Binding-site contacts:
Ligand atom O2B contacts residue GLY134 of chain 1.D at 3.4 Å.
Ligand atom O2D contacts residue SER87 of chain 1.D at 3.1 Å (h-bond).
Ligand atom O2E contacts residue LYS59 of chain 1.D at 2.9 Å (salt-bridge).
Ligand atom O2U contacts residue SER6 of chain 1.D at 3.2 Å (h-bond).
Ligand atom O1B contacts residue HIS79 of chain 1.D at 3.4 Å.
Ligand atom O2E contacts residue ASN75 of chain 1.D at 2.6 Å (h-bond).
Ligand atom O2A contacts residue GLN135 of chain 1.D at 3.1 Å (h-bond).
Ligand atom C1E contacts residue ASN75 of chain 1.D at 3.5 Å.
Ligand atom O6 contacts residue GLY134 of chain 1.D at 3.5 Å.
Ligand atom O3A contacts residue GLN135 of chain 1.D at 3.7 Å.
Ligand atom O2B contacts residue GLN135 of chain 1.D at 3.1 Å (h-bond).
Ligand atom O4 contacts residue ASP56 of chain 1.D at 3.5 Å (salt-bridge).
Ligand atom O3D contacts residue ALA83 of chain 1.D at 3.4 Å (h-bond).
Ligand atom C3D contacts residue ALA83 of chain 1.D at 3.6 Å (hydrophobic).
Ligand atom C1 contacts residue GLN135 of chain 1.D at 3.6 Å.
Ligand atom O2E contacts residue HIS79 of chain 1.D at 3.2 Å (h-bond).
Ligand atom O4D contacts residue SER141 of chain 1.D at 3.1 Å (h-bond).
Ligand atom C4D contacts residue SER141 of chain 1.D at 3.3 Å.
Ligand atom C1E contacts residue HIS79 of chain 1.D at 3.5 Å.
Ligand atom C4U contacts residue ASN9 of chain 1.D at 3.6 Å.
Ligand atom O1B contacts residue ALA55 of chain 1.D at 3.5 Å.
Ligand atom O2D contacts residue LYS145 of chain 1.D at 2.7 Å (salt-bridge).
Ligand atom N2 contacts residue ILE187 of chain 1.D at 3.3 Å.
Ligand atom C1D contacts residue SER141 of chain 1.D at 3.7 Å.
Ligand atom C4U contacts residue VAL84 of chain 1.D at 3.6 Å (hydrophobic).
Ligand atom O1A contacts residue HIS79 of chain 1.D at 2.9 Å (h-bond).
Ligand atom O1 contacts residue HIS79 of chain 1.D at 3.4 Å.
Ligand atom O1B contacts residue ALA83 of chain 1.D at 3.6 Å.
Ligand atom O3A contacts residue HIS79 of chain 1.D at 3.7 Å.
Ligand atom O6 contacts residue LYS115 of chain 1.D at 3.4 Å.
Ligand atom O4U contacts residue ASN80 of chain 1.D at 3.5 Å.
Ligand atom O4U contacts residue ASN9 of chain 1.D at 2.9 Å (h-bond).
Ligand atom O3 contacts residue ILE187 of chain 1.D at 3.2 Å.
Ligand atom O1E contacts residue ILE187 of chain 1.D at 3.2 Å.
Ligand atom N2 contacts residue HIS79 of chain 1.D at 3.4 Å (h-bond).
Ligand atom N3U contacts residue VAL84 of chain 1.D at 3.5 Å.
Ligand atom O3D contacts residue LYS145 of chain 1.D at 3.0 Å (salt-bridge).
Ligand atom O7 contacts residue HIS79 of chain 1.D at 3.5 Å (h-bond).
Ligand atom O5 contacts residue GLN135 of chain 1.D at 3.2 Å (h-bond).
Ligand atom C7 contacts residue ILE187 of chain 1.D at 3.4 Å (hydrophobic).

Sequence of chain 1.D:
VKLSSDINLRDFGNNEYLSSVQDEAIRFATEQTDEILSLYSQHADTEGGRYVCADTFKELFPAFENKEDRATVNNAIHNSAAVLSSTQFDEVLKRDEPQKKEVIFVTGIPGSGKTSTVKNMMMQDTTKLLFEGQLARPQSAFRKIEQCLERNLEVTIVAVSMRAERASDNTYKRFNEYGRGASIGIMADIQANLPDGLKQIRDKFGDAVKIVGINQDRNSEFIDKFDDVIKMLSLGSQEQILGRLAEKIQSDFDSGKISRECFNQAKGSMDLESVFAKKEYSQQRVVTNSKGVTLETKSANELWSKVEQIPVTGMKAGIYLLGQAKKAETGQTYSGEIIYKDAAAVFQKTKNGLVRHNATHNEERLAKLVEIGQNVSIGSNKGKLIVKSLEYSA

A small-molecule ligand and the protein it binds are described below.
Small molecule (SMILES): CC(=O)N[C@H]1[C@@H](O[P](=O)(O)O[P](=O)(O)OC[C@H]2O[C@@H](n3ccc(=O)[nH]c3=O)[C@H](O)[C@@H]2O)O[C@H](CO)[C@@H](O)[C@@H]1O[C@H](C)C(=O)O